Binding-site contacts:
Ligand atom C8 contacts residue GLU155 of chain 10.C at 3.8 Å.
Ligand atom O3 contacts residue GLU155 of chain 10.C at 4.3 Å.
Ligand atom C5 contacts residue HIS104 of chain 10.A at 3.6 Å.
Ligand atom C2 contacts residue GLU155 of chain 10.C at 3.7 Å.
Ligand atom C5 contacts residue ASN154 of chain 10.C at 3.6 Å.
Ligand atom C1 contacts residue GLU155 of chain 10.C at 3.9 Å.
Ligand atom N2 contacts residue ASN154 of chain 10.C at 2.9 Å (h-bond).
Ligand atom C1 contacts residue HIS104 of chain 10.A at 3.4 Å.
Ligand atom C8 contacts residue ASN154 of chain 10.C at 3.6 Å.
Ligand atom C4 contacts residue ASN154 of chain 10.C at 4.2 Å.
Ligand atom C2 contacts residue ASN154 of chain 10.C at 2.4 Å.
Ligand atom C3 contacts residue ASN154 of chain 10.C at 3.7 Å.
Ligand atom C6 contacts residue HIS104 of chain 10.A at 4.0 Å.
Ligand atom C1 contacts residue ASN154 of chain 10.C at 1.4 Å.
Ligand atom C7 contacts residue ASN154 of chain 10.C at 3.3 Å.
Ligand atom O5 contacts residue ASN154 of chain 10.C at 2.3 Å (h-bond).
Ligand atom C7 contacts residue GLU155 of chain 10.C at 3.9 Å.
Ligand atom N2 contacts residue GLU155 of chain 10.C at 3.0 Å (salt-bridge).
Ligand atom O7 contacts residue ASN154 of chain 10.C at 3.2 Å (h-bond).
Ligand atom C3 contacts residue GLU155 of chain 10.C at 3.7 Å.
Ligand atom O5 contacts residue HIS104 of chain 10.A at 3.1 Å (h-bond).

Sequence of chain 10.C:
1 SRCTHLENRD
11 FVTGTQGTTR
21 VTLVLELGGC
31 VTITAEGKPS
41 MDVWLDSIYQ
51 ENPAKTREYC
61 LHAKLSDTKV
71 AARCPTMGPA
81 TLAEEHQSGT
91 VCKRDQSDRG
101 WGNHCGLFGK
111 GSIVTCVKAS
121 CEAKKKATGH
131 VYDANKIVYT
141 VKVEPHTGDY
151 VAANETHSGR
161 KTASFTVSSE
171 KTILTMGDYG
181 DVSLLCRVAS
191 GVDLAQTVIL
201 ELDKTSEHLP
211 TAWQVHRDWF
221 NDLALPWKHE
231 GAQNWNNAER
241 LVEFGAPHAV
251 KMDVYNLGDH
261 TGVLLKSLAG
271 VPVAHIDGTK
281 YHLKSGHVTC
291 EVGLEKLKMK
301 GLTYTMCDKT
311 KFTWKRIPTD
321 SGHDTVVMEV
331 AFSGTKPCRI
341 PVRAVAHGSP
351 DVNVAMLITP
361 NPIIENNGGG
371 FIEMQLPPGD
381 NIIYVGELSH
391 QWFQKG

Sequence of chain 10.A:
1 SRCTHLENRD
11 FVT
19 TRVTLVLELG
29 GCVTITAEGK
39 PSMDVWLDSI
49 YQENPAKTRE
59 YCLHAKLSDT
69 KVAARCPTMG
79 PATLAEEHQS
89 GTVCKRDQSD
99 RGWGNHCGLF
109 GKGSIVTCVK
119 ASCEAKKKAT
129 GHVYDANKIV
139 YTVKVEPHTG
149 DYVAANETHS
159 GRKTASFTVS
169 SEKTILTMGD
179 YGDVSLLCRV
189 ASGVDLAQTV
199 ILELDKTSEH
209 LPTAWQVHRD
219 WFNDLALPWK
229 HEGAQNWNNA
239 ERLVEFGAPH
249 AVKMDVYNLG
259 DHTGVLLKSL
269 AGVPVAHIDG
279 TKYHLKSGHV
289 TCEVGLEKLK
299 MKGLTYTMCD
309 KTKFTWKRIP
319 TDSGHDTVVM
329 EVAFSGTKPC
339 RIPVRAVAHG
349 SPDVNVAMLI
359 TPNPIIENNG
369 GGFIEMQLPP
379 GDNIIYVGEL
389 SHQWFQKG

A protein and the small-molecule ligand that binds it are described below.
Small molecule (SMILES): CC(=O)N[C@@H]1[C@@H](O)[C@H](O)[C@@H](CO)O[C@H]1O